Binding-site contacts:
Ligand atom C3 contacts residue ASN21 of chain 25.E at 3.7 Å.
Ligand atom C4 contacts residue ASN21 of chain 25.E at 3.8 Å.
Ligand atom C5 contacts residue ASN21 of chain 25.E at 3.3 Å.
Ligand atom C7 contacts residue ASN21 of chain 25.E at 4.0 Å.
Ligand atom N2 contacts residue ASN21 of chain 25.E at 3.3 Å (h-bond).
Ligand atom C1 contacts residue ASN21 of chain 25.E at 1.4 Å.
Ligand atom O6 contacts residue ASN21 of chain 25.E at 4.3 Å.
Ligand atom O7 contacts residue ASN21 of chain 25.E at 4.0 Å.
Ligand atom C6 contacts residue ASN21 of chain 25.E at 3.3 Å.
Ligand atom C2 contacts residue ASN21 of chain 25.E at 2.5 Å.
Ligand atom O5 contacts residue ASN21 of chain 25.E at 2.5 Å (h-bond).

Sequence of chain 25.E:
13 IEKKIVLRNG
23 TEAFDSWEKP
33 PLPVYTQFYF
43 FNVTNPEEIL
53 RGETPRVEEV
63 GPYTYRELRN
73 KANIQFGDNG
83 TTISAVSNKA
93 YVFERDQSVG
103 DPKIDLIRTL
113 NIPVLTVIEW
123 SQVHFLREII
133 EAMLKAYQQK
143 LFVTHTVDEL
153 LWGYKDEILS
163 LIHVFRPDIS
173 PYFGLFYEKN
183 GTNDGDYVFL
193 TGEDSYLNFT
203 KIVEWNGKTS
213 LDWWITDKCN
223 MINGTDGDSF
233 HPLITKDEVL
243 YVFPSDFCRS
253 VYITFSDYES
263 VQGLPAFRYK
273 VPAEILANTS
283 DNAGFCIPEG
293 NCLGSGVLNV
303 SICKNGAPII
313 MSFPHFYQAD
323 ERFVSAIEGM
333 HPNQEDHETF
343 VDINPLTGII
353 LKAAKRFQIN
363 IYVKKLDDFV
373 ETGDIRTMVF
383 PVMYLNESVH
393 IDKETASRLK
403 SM

The small molecule below binds the protein below.
Small molecule (SMILES): CC(=O)N[C@@H]1[C@@H](O)[C@H](O)[C@@H](CO)O[C@H]1O